This protein binds this small molecule.
Small molecule (SMILES): Nc1nc2c(ncn2[C@@H]2O[C@H](CO[P](=O)(O)O[P](=O)(O)CP(=O)(O)O)[C@@H](O)[C@H]2O)c(=O)[nH]1

Binding-site contacts:
Ligand atom O3A contacts residue GLY37 of chain 1.I at 3.3 Å (h-bond).
Ligand atom O2G contacts residue SER35 of chain 1.I at 3.1 Å (h-bond).
Ligand atom O4' contacts residue LYS216 of chain 1.I at 3.4 Å.
Ligand atom PB contacts residue MG1 of chain 1.Z at 3.3 Å.
Ligand atom O3' contacts residue THR55 of chain 1.I at 3.4 Å.
Ligand atom O1G contacts residue THR59 of chain 1.I at 2.8 Å (h-bond).
Ligand atom O1A contacts residue GLY54 of chain 1.I at 3.0 Å (h-bond).
Ligand atom O1B contacts residue SER39 of chain 1.I at 2.9 Å (h-bond).
Ligand atom O1G contacts residue MG1 of chain 1.Z at 1.9 Å.
Ligand atom O2B contacts residue SER35 of chain 1.I at 3.5 Å (h-bond).
Ligand atom C6 contacts residue LYS216 of chain 1.I at 3.5 Å.
Ligand atom O2' contacts residue ARG247 of chain 1.I at 2.9 Å (salt-bridge).
Ligand atom C5' contacts residue GLY54 of chain 1.I at 3.0 Å.
Ligand atom N2 contacts residue LEU219 of chain 1.I at 3.4 Å.
Ligand atom O3G contacts residue THR59 of chain 1.I at 3.2 Å (h-bond).
Ligand atom C6 contacts residue ASN246 of chain 1.I at 3.4 Å.
Ligand atom O3' contacts residue GLN249 of chain 1.I at 3.0 Å (h-bond).
Ligand atom O2A contacts residue SER40 of chain 1.I at 2.6 Å (h-bond).
Ligand atom N1 contacts residue ASN246 of chain 1.I at 3.0 Å (h-bond).
Ligand atom O2B contacts residue LYS38 of chain 1.I at 3.0 Å (salt-bridge).
Ligand atom O2' contacts residue GLN249 of chain 1.I at 3.2 Å (h-bond).
Ligand atom N9 contacts residue ARG247 of chain 1.I at 3.3 Å (salt-bridge).
Ligand atom O2' contacts residue SER248 of chain 1.I at 3.0 Å.
Ligand atom N3 contacts residue ARG247 of chain 1.I at 3.3 Å (salt-bridge).
Ligand atom O2G contacts residue GLN34 of chain 1.I at 3.3 Å.
Ligand atom N2 contacts residue ASP218 of chain 1.I at 3.0 Å (salt-bridge).
Ligand atom O2B contacts residue SER36 of chain 1.I at 3.2 Å (h-bond).
Ligand atom O1A contacts residue ARG53 of chain 1.I at 3.3 Å.
Ligand atom C4 contacts residue ARG247 of chain 1.I at 3.2 Å.
Ligand atom O6 contacts residue LYS216 of chain 1.I at 3.0 Å (salt-bridge).
Ligand atom O1B contacts residue MG1 of chain 1.Z at 2.1 Å.
Ligand atom O2B contacts residue GLY37 of chain 1.I at 3.0 Å (h-bond).
Ligand atom PG contacts residue MG1 of chain 1.Z at 3.3 Å.
Ligand atom C4' contacts residue GLY54 of chain 1.I at 3.4 Å.
Ligand atom O2' contacts residue ILE252 of chain 1.I at 3.1 Å.
Ligand atom O3G contacts residue VAL58 of chain 1.I at 2.8 Å (h-bond).
Ligand atom C2 contacts residue ASN246 of chain 1.I at 3.5 Å.
Ligand atom O2G contacts residue LYS38 of chain 1.I at 2.6 Å (salt-bridge).
Ligand atom N1 contacts residue ASP218 of chain 1.I at 2.9 Å (salt-bridge).
Ligand atom O6 contacts residue ASN246 of chain 1.I at 2.8 Å (h-bond).

Sequence of chain 1.I:
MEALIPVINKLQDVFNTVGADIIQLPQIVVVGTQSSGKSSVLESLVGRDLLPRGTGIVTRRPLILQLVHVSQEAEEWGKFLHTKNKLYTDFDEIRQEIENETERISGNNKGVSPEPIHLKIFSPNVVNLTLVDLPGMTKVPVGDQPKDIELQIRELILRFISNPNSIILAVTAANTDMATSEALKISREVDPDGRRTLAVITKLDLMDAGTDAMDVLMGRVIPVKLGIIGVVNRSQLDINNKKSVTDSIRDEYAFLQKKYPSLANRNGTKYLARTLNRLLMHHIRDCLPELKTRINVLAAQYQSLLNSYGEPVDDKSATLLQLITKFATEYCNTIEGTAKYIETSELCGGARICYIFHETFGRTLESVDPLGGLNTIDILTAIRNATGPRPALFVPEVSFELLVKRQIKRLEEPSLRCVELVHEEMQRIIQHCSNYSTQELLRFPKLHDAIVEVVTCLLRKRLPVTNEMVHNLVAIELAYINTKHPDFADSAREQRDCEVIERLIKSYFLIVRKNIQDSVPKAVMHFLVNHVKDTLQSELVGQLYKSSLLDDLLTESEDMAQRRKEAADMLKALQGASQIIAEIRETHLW